Sequence of chain 29.C:
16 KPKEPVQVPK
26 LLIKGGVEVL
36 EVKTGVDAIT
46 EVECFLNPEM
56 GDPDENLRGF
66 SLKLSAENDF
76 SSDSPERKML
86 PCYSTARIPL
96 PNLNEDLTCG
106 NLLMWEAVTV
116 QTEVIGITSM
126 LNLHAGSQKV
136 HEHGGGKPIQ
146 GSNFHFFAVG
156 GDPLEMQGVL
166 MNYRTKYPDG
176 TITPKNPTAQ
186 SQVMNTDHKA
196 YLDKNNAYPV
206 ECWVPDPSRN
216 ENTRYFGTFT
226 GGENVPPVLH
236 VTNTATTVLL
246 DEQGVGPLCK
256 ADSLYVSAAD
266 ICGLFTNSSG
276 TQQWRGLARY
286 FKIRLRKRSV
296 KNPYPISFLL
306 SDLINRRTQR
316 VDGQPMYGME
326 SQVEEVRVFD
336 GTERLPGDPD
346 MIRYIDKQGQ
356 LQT

Binding-site contacts:
Ligand atom C1 contacts residue THR276 of chain 29.D at 3.4 Å.
Ligand atom O8 contacts residue ASN272 of chain 29.D at 3.4 Å (h-bond).
Ligand atom C11 contacts residue PHE65 of chain 29.D at 3.8 Å (hydrophobic).
Ligand atom O1B contacts residue SER274 of chain 29.D at 2.4 Å (h-bond).
Ligand atom C11 contacts residue ASN272 of chain 29.D at 3.6 Å.
Ligand atom O1A contacts residue ASN272 of chain 29.D at 3.6 Å (h-bond).
Ligand atom O1B contacts residue LYS68 of chain 29.D at 3.6 Å.
Ligand atom O8 contacts residue THR276 of chain 29.D at 3.8 Å.
Ligand atom C11 contacts residue THR276 of chain 29.D at 3.4 Å.
Ligand atom O8 contacts residue LYS68 of chain 29.D at 3.5 Å.
Ligand atom C11 contacts residue PHE75 of chain 29.E at 1.8 Å (hydrophobic).
Ligand atom C6 contacts residue ASN272 of chain 29.D at 3.7 Å.
Ligand atom C8 contacts residue GLN278 of chain 29.D at 3.7 Å.
Ligand atom N5 contacts residue GLN278 of chain 29.D at 3.9 Å.
Ligand atom C10 contacts residue LYS68 of chain 29.D at 3.8 Å.
Ligand atom C11 contacts residue LEU62 of chain 29.D at 3.9 Å (hydrophobic).
Ligand atom O10 contacts residue LEU62 of chain 29.D at 3.1 Å.
Ligand atom O8 contacts residue GLN278 of chain 29.D at 3.5 Å (h-bond).
Ligand atom O10 contacts residue PHE75 of chain 29.E at 2.6 Å.
Ligand atom C9 contacts residue LYS68 of chain 29.D at 3.8 Å.
Ligand atom C5 contacts residue LYS68 of chain 29.D at 3.7 Å.
Ligand atom N5 contacts residue ASN272 of chain 29.D at 3.3 Å (h-bond).
Ligand atom C7 contacts residue GLN278 of chain 29.D at 3.8 Å.
Ligand atom C11 contacts residue GLN278 of chain 29.D at 3.5 Å.
Ligand atom C11 contacts residue HIS138 of chain 29.C at 3.3 Å.
Ligand atom C11 contacts residue LYS68 of chain 29.D at 3.7 Å.
Ligand atom O9 contacts residue LYS68 of chain 29.D at 2.8 Å (salt-bridge).
Ligand atom O1A contacts residue SER274 of chain 29.D at 3.8 Å.
Ligand atom O1A contacts residue THR276 of chain 29.D at 2.6 Å (h-bond).
Ligand atom C6 contacts residue LYS68 of chain 29.D at 3.8 Å.
Ligand atom N5 contacts residue PHE75 of chain 29.E at 3.8 Å.
Ligand atom C10 contacts residue LEU62 of chain 29.D at 3.5 Å (hydrophobic).
Ligand atom C10 contacts residue PHE75 of chain 29.E at 2.7 Å (hydrophobic).
Ligand atom C11 contacts residue PHE270 of chain 29.D at 3.9 Å (hydrophobic).
Ligand atom O9 contacts residue LEU67 of chain 29.D at 3.2 Å.
Ligand atom N5 contacts residue LYS68 of chain 29.D at 2.9 Å (salt-bridge).
Ligand atom O1B contacts residue THR276 of chain 29.D at 3.5 Å (h-bond).
Ligand atom O7 contacts residue LEU62 of chain 29.D at 3.5 Å.
Ligand atom C9 contacts residue GLN278 of chain 29.D at 3.2 Å.
Ligand atom C1 contacts residue SER274 of chain 29.D at 3.4 Å.

Sequence of chain 29.D:
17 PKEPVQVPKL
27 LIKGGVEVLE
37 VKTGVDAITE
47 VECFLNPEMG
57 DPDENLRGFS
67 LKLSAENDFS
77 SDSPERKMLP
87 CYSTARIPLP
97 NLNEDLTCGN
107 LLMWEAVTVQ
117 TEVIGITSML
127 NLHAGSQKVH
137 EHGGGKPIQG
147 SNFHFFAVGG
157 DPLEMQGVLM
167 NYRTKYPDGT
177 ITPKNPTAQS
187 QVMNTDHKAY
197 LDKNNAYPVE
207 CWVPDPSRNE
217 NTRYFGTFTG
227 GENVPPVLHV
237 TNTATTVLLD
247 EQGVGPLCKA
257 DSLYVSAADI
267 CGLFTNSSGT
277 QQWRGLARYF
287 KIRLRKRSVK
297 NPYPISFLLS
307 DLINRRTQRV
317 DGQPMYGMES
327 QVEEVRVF

Sequence of chain 29.E:
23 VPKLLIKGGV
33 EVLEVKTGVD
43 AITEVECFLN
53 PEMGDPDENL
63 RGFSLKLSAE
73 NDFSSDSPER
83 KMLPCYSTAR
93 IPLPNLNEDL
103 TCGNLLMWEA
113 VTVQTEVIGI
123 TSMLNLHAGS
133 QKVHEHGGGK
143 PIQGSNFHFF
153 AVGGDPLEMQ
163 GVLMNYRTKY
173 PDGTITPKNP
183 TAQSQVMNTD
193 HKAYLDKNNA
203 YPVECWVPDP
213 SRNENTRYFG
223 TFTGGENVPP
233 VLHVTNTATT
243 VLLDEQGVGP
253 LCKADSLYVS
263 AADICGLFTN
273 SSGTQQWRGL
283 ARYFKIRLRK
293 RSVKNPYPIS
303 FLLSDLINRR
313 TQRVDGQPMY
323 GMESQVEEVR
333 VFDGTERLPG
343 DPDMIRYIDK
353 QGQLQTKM

The protein below binds the small molecule below.
Small molecule (SMILES): CC(=O)N[C@H]1[C@H]([C@H](O)[C@H](O)CO)O[C@@](O[C@H](CO)[C@@H](O)[C@@H]2O[C@@H](C(=O)O)C[C@H](O)[C@H]2NC(C)=O)(C(=O)O)C[C@@H]1O